Sequence of chain 1.C:
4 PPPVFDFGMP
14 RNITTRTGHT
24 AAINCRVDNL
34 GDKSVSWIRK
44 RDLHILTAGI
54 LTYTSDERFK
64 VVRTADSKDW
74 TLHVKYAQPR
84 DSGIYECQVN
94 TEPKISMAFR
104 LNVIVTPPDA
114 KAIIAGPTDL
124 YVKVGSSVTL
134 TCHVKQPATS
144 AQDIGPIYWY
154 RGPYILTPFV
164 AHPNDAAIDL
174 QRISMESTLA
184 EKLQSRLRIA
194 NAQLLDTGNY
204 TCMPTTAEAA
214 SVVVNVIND

Binding-site contacts:
Ligand atom O3 contacts residue GLY155 of chain 1.C at 4.2 Å.
Ligand atom O7 contacts residue ALA212 of chain 1.C at 3.7 Å.
Ligand atom C6 contacts residue THR204 of chain 1.C at 3.1 Å.
Ligand atom C5 contacts residue ASN202 of chain 1.C at 3.6 Å.
Ligand atom C7 contacts residue ASN202 of chain 1.C at 3.1 Å.
Ligand atom C7 contacts residue ALA212 of chain 1.C at 4.0 Å (hydrophobic).
Ligand atom C6 contacts residue SER214 of chain 1.C at 3.8 Å.
Ligand atom C1 contacts residue SER214 of chain 1.C at 3.7 Å.
Ligand atom C2 contacts residue ASN202 of chain 1.C at 2.5 Å.
Ligand atom O5 contacts residue ASN202 of chain 1.C at 2.2 Å (h-bond).
Ligand atom C5 contacts residue THR204 of chain 1.C at 3.5 Å.
Ligand atom O5 contacts residue THR204 of chain 1.C at 3.6 Å (h-bond).
Ligand atom C8 contacts residue VAL216 of chain 1.C at 4.2 Å (hydrophobic).
Ligand atom O2 contacts residue MET206 of chain 1.C at 3.8 Å.
Ligand atom O7 contacts residue ASN202 of chain 1.C at 2.8 Å (h-bond).
Ligand atom C4 contacts residue SER214 of chain 1.C at 4.3 Å.
Ligand atom C1 contacts residue THR204 of chain 1.C at 4.4 Å.
Ligand atom O6 contacts residue THR204 of chain 1.C at 4.5 Å.
Ligand atom C8 contacts residue ALA212 of chain 1.C at 3.5 Å (hydrophobic).
Ligand atom O3 contacts residue PRO156 of chain 1.C at 3.7 Å.
Ligand atom C1 contacts residue ASN202 of chain 1.C at 1.4 Å.
Ligand atom O4 contacts residue PRO156 of chain 1.C at 4.4 Å.
Ligand atom C5 contacts residue SER214 of chain 1.C at 3.2 Å.
Ligand atom O5 contacts residue SER214 of chain 1.C at 3.6 Å (h-bond).
Ligand atom C8 contacts residue MET206 of chain 1.C at 3.6 Å (hydrophobic).
Ligand atom C8 contacts residue ASN202 of chain 1.C at 4.4 Å.
Ligand atom O2 contacts residue THR204 of chain 1.C at 4.4 Å.
Ligand atom C4 contacts residue ASN202 of chain 1.C at 4.2 Å.
Ligand atom C3 contacts residue ASN202 of chain 1.C at 3.8 Å.
Ligand atom N2 contacts residue ASN202 of chain 1.C at 3.0 Å (h-bond).

The protein below binds the small molecule below.
Small molecule (SMILES): CC(=O)N[C@H]1[C@H](O[C@H]2[C@H](O)[C@@H](NC(C)=O)CO[C@@H]2CO[C@@H]2O[C@@H](C)[C@@H](O)[C@@H](O)[C@@H]2O)O[C@H](CO)[C@@H](O[C@@H]2O[C@H](CO)[C@@H](O)[C@H](O[C@H]3O[C@H](CO)[C@@H](O)[C@H](O)[C@@H]3O)[C@@H]2O)[C@@H]1O